Sequence of chain 1.A:
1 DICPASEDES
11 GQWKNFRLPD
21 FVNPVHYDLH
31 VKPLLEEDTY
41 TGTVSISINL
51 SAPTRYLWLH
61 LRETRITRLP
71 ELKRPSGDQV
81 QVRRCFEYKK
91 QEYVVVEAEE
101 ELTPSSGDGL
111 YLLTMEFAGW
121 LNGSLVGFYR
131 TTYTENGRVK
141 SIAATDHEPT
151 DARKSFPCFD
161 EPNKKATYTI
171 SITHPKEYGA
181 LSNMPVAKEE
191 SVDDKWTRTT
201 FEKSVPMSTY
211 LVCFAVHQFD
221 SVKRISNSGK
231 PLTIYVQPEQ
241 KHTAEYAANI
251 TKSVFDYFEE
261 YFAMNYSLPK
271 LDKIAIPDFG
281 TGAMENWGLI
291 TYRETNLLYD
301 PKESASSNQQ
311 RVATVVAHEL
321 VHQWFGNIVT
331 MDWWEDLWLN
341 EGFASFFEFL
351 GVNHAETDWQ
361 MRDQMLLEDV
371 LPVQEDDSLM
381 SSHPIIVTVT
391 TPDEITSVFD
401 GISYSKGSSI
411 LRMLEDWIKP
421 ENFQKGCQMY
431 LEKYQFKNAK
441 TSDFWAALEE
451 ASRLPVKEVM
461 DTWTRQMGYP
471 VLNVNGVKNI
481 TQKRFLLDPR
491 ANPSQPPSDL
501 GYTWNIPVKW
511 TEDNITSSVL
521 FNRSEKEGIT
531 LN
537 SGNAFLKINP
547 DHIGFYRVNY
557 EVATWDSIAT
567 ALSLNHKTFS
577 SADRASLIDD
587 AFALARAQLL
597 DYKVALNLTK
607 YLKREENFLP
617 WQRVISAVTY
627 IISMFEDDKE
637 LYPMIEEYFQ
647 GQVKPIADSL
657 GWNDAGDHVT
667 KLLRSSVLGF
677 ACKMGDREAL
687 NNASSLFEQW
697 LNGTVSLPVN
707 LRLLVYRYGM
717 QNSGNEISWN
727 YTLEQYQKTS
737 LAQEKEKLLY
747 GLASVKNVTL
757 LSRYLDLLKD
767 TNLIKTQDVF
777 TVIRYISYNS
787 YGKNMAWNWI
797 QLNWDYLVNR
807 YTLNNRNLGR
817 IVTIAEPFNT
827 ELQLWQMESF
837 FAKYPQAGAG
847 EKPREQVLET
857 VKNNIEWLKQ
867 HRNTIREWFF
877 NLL

This small molecule binds to this protein.
Small molecule (SMILES): CC(=O)N[C@H]1[C@H](O[C@H]2[C@H](O)[C@@H](NC(C)=O)CO[C@@H]2CO)O[C@H](CO)[C@@H](O)[C@@H]1O

Binding-site contacts:
Ligand atom C7 contacts residue ASN122 of chain 1.A at 3.5 Å.
Ligand atom C4 contacts residue TRP120 of chain 1.A at 4.2 Å (hydrophobic).
Ligand atom C2 contacts residue ASN122 of chain 1.A at 2.4 Å.
Ligand atom C2 contacts residue TRP120 of chain 1.A at 4.3 Å (hydrophobic).
Ligand atom O5 contacts residue TRP120 of chain 1.A at 4.3 Å.
Ligand atom C8 contacts residue ASN122 of chain 1.A at 3.1 Å.
Ligand atom C5 contacts residue TRP120 of chain 1.A at 3.8 Å (hydrophobic).
Ligand atom C1 contacts residue ASN122 of chain 1.A at 1.4 Å.
Ligand atom O3 contacts residue TRP120 of chain 1.A at 4.3 Å.
Ligand atom O7 contacts residue TRP120 of chain 1.A at 3.5 Å.
Ligand atom O7 contacts residue GLY123 of chain 1.A at 3.8 Å.
Ligand atom C3 contacts residue TRP120 of chain 1.A at 3.8 Å (hydrophobic).
Ligand atom C1 contacts residue TRP120 of chain 1.A at 3.9 Å (hydrophobic).
Ligand atom C5 contacts residue ASN122 of chain 1.A at 3.7 Å.
Ligand atom O7 contacts residue ASN122 of chain 1.A at 4.0 Å.
Ligand atom C7 contacts residue TRP120 of chain 1.A at 4.3 Å (hydrophobic).
Ligand atom N2 contacts residue ASN122 of chain 1.A at 2.9 Å (h-bond).
Ligand atom C8 contacts residue GLU63 of chain 1.A at 3.4 Å.
Ligand atom C4 contacts residue ASN122 of chain 1.A at 4.2 Å.
Ligand atom O4 contacts residue TRP120 of chain 1.A at 3.6 Å.
Ligand atom C7 contacts residue GLY123 of chain 1.A at 4.1 Å.
Ligand atom C3 contacts residue ASN122 of chain 1.A at 3.8 Å.
Ligand atom O5 contacts residue ASN122 of chain 1.A at 2.4 Å (h-bond).
Ligand atom C8 contacts residue GLY123 of chain 1.A at 4.2 Å.
Ligand atom N2 contacts residue TRP120 of chain 1.A at 3.9 Å.